Binding-site contacts:
Ligand atom C01 contacts residue TYR471 of chain 1.B at 3.2 Å (hydrophobic).
Ligand atom C21 contacts residue MET729 of chain 1.B at 4.0 Å (hydrophobic).
Ligand atom C03 contacts residue TYR753 of chain 1.B at 4.1 Å (hydrophobic).
Ligand atom O13 contacts residue ARG506 of chain 1.B at 4.4 Å.
Ligand atom S11 contacts residue TYR471 of chain 1.B at 4.0 Å.
Ligand atom N14 contacts residue TYR471 of chain 1.B at 4.0 Å.
Ligand atom O12 contacts residue THR501 of chain 1.B at 4.0 Å.
Ligand atom S11 contacts residue ARG506 of chain 1.B at 4.4 Å.
Ligand atom N14 contacts residue THR501 of chain 1.B at 3.8 Å.
Ligand atom O20 contacts residue MET729 of chain 1.B at 4.3 Å.
Ligand atom O16 contacts residue SER675 of chain 1.B at 3.2 Å (h-bond).
Ligand atom N18 contacts residue GLU726 of chain 1.B at 4.0 Å.
Ligand atom C07 contacts residue GLU726 of chain 1.B at 4.4 Å.
Ligand atom N15 contacts residue SER675 of chain 1.B at 4.4 Å.
Ligand atom C09 contacts residue THR501 of chain 1.B at 4.3 Å.
Ligand atom N18 contacts residue THR707 of chain 1.B at 3.5 Å (h-bond).
Ligand atom C09 contacts residue TYR471 of chain 1.B at 3.7 Å (hydrophobic).
Ligand atom C08 contacts residue TYR471 of chain 1.B at 4.0 Å (hydrophobic).
Ligand atom O12 contacts residue ARG506 of chain 1.B at 4.4 Å.
Ligand atom N14 contacts residue ARG506 of chain 1.B at 3.3 Å (salt-bridge).
Ligand atom C05 contacts residue GLU726 of chain 1.B at 4.2 Å.
Ligand atom C19 contacts residue THR707 of chain 1.B at 3.3 Å.
Ligand atom S11 contacts residue THR501 of chain 1.B at 4.3 Å.
Ligand atom C10 contacts residue THR501 of chain 1.B at 4.0 Å.
Ligand atom C01 contacts residue TYR753 of chain 1.B at 3.6 Å (hydrophobic).
Ligand atom C09 contacts residue PRO499 of chain 1.B at 4.5 Å (hydrophobic).
Ligand atom C10 contacts residue PRO499 of chain 1.B at 3.1 Å (hydrophobic).
Ligand atom C02 contacts residue TYR753 of chain 1.B at 3.5 Å (hydrophobic).
Ligand atom C03 contacts residue TYR471 of chain 1.B at 4.2 Å (hydrophobic).
Ligand atom C10 contacts residue TYR753 of chain 1.B at 4.4 Å (hydrophobic).
Ligand atom C01 contacts residue PRO499 of chain 1.B at 2.9 Å (hydrophobic).
Ligand atom O20 contacts residue THR707 of chain 1.B at 2.6 Å (h-bond).
Ligand atom C02 contacts residue PRO499 of chain 1.B at 4.2 Å (hydrophobic).
Ligand atom C02 contacts residue TYR471 of chain 1.B at 3.6 Å (hydrophobic).
Ligand atom O12 contacts residue SER675 of chain 1.B at 4.4 Å.
Ligand atom C10 contacts residue TYR471 of chain 1.B at 3.4 Å (hydrophobic).
Ligand atom C06 contacts residue GLU726 of chain 1.B at 4.2 Å.
Ligand atom O22 contacts residue MET729 of chain 1.B at 3.0 Å.
Ligand atom O13 contacts residue TYR471 of chain 1.B at 3.2 Å.
Ligand atom C19 contacts residue GLU726 of chain 1.B at 4.2 Å.

Sequence of chain 1.B:
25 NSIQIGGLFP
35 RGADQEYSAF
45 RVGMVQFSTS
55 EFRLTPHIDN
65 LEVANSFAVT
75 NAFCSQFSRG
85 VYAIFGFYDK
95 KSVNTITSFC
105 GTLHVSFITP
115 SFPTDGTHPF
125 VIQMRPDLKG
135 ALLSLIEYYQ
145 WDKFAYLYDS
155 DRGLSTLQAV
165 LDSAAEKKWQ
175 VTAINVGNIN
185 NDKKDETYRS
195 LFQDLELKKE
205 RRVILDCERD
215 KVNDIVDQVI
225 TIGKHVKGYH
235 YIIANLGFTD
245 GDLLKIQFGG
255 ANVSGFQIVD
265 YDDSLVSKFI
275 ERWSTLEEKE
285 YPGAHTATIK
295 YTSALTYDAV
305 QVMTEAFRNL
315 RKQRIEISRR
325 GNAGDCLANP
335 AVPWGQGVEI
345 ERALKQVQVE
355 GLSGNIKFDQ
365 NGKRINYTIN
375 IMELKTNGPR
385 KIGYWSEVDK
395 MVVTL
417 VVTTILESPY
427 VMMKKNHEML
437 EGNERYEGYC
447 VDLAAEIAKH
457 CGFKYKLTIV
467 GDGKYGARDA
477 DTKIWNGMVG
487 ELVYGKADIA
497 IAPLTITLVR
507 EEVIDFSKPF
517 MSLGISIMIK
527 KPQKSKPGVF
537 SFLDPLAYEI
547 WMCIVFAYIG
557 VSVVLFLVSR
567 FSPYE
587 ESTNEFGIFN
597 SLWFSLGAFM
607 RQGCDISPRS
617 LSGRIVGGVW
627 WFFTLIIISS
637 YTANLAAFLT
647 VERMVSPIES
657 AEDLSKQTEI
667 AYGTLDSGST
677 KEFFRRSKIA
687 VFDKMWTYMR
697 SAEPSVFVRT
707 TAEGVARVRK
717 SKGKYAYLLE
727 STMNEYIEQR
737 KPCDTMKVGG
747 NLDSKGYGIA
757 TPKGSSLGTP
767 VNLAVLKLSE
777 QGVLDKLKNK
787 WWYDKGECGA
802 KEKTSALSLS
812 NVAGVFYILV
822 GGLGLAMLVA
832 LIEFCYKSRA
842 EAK

The small molecule below binds the protein below.
Small molecule (SMILES): NS(=O)(=O)c1cccc2c1c([N+](=O)[O-])cc1[nH]c(=O)c(=O)[nH]c12